Binding-site contacts:
Ligand atom O5 contacts residue HIS169 of chain 4.A at 3.3 Å.
Ligand atom C5 contacts residue NHE1 of chain 4.C at 3.5 Å.
Ligand atom O3 contacts residue ASP386 of chain 4.A at 2.6 Å (salt-bridge).
Ligand atom C3 contacts residue ASP386 of chain 4.A at 3.7 Å.
Ligand atom O2 contacts residue NHE1 of chain 4.C at 3.0 Å (h-bond).
Ligand atom P contacts residue TYR91 of chain 4.A at 3.5 Å.
Ligand atom C2 contacts residue HIS169 of chain 4.A at 3.4 Å.
Ligand atom O4 contacts residue ARG287 of chain 4.A at 3.8 Å.
Ligand atom O3P contacts residue TYR91 of chain 4.A at 3.6 Å.
Ligand atom O1P contacts residue TYR91 of chain 4.A at 3.6 Å (h-bond).
Ligand atom C6 contacts residue HIS169 of chain 4.A at 3.7 Å.
Ligand atom O1P contacts residue ARG325 of chain 4.A at 2.7 Å (salt-bridge).
Ligand atom O3 contacts residue MET388 of chain 4.A at 2.9 Å (h-bond).
Ligand atom O3 contacts residue ASN389 of chain 4.A at 3.3 Å (h-bond).
Ligand atom C2 contacts residue NHE1 of chain 4.C at 3.9 Å.
Ligand atom O3 contacts residue ARG287 of chain 4.A at 2.5 Å (salt-bridge).
Ligand atom O2P contacts residue GLN147 of chain 4.A at 3.6 Å.
Ligand atom O4 contacts residue LEU390 of chain 4.A at 3.8 Å.
Ligand atom O3P contacts residue GLN147 of chain 4.A at 2.9 Å (h-bond).
Ligand atom C6 contacts residue TRP100 of chain 4.A at 3.7 Å (hydrophobic).
Ligand atom P contacts residue ARG325 of chain 4.A at 3.6 Å.
Ligand atom O2 contacts residue TRP100 of chain 4.A at 3.7 Å.
Ligand atom C4 contacts residue MET388 of chain 4.A at 3.9 Å (hydrophobic).
Ligand atom O3P contacts residue ASN96 of chain 4.A at 3.8 Å.
Ligand atom O3 contacts residue GLY387 of chain 4.A at 3.2 Å (h-bond).
Ligand atom O6 contacts residue HIS200 of chain 4.A at 3.1 Å (h-bond).
Ligand atom O4 contacts residue NHE1 of chain 4.C at 2.5 Å (h-bond).
Ligand atom O6 contacts residue HIS169 of chain 4.A at 2.9 Å (h-bond).
Ligand atom O6 contacts residue ILE248 of chain 4.A at 3.4 Å.
Ligand atom C3 contacts residue NHE1 of chain 4.C at 3.7 Å.
Ligand atom O3P contacts residue TYR146 of chain 4.A at 2.5 Å (h-bond).
Ligand atom O3P contacts residue ARG325 of chain 4.A at 3.5 Å (salt-bridge).
Ligand atom C3 contacts residue NHE1 of chain 4.C at 3.9 Å.
Ligand atom C4 contacts residue NHE1 of chain 4.C at 3.4 Å.
Ligand atom O1 contacts residue NHE1 of chain 4.C at 3.5 Å (h-bond).
Ligand atom P contacts residue GLN147 of chain 4.A at 3.6 Å.
Ligand atom O4 contacts residue MET388 of chain 4.A at 3.4 Å.
Ligand atom O2 contacts residue ASP386 of chain 4.A at 3.7 Å.
Ligand atom O2P contacts residue TYR91 of chain 4.A at 2.5 Å (h-bond).
Ligand atom O4 contacts residue ASN389 of chain 4.A at 3.0 Å (h-bond).

Sequence of chain 4.A:
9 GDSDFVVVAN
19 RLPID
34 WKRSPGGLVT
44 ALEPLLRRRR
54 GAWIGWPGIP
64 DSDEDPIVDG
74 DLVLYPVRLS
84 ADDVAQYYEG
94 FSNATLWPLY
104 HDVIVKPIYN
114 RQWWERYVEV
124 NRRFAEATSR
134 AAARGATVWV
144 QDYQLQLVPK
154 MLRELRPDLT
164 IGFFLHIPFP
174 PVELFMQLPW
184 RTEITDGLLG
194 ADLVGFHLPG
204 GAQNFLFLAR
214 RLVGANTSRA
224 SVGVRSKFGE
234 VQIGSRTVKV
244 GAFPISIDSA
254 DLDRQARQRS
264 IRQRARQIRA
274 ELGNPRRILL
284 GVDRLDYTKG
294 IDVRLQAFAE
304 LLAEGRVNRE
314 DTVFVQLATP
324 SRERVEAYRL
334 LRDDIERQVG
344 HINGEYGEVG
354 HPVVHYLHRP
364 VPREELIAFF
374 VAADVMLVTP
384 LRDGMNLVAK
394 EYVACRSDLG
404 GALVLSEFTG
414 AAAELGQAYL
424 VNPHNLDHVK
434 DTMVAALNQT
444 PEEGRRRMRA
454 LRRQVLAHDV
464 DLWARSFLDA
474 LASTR

The small molecule below binds the protein below.
Small molecule (SMILES): O=P(O)(O)OC[C@H]1O[C@H](O[C@H]2O[C@H](CO)[C@@H](O)[C@H](O)[C@H]2O)[C@H](O)[C@@H](O)[C@@H]1O